Sequence of chain 1.A:
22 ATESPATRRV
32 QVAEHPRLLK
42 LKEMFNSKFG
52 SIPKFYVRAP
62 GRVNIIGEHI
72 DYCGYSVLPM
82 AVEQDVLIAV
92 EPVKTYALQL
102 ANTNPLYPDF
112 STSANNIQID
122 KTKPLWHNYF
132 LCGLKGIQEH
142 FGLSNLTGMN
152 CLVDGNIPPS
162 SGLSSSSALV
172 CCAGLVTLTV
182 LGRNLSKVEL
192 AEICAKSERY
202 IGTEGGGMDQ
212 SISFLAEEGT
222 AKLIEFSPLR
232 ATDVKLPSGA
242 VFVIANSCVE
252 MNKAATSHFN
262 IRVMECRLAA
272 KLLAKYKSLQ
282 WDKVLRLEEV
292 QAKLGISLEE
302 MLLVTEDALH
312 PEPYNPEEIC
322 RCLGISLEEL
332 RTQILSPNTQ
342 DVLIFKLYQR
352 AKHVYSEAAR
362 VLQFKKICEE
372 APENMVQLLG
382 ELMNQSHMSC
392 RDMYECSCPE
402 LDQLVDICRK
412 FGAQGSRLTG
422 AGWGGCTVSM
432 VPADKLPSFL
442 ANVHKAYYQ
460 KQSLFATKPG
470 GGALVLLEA

Binding-site contacts:
Ligand atom C1 contacts residue ASP210 of chain 1.A at 3.9 Å.
Ligand atom N2 contacts residue ASP210 of chain 1.A at 2.9 Å (salt-bridge).
Ligand atom C8 contacts residue GLU199 of chain 1.A at 3.2 Å.
Ligand atom C3 contacts residue ASP72 of chain 1.A at 3.1 Å.
Ligand atom O1 contacts residue ANP1 of chain 1.D at 2.5 Å (h-bond).
Ligand atom C7 contacts residue ASP210 of chain 1.A at 3.9 Å.
Ligand atom O6 contacts residue GLU69 of chain 1.A at 2.5 Å (salt-bridge).
Ligand atom O1 contacts residue MN1 of chain 1.C at 4.1 Å.
Ligand atom C4 contacts residue MET209 of chain 1.A at 3.5 Å (hydrophobic).
Ligand atom O3 contacts residue ASP72 of chain 1.A at 2.3 Å (salt-bridge).
Ligand atom C1 contacts residue ANP1 of chain 1.D at 3.6 Å.
Ligand atom O5 contacts residue ALA422 of chain 1.A at 3.6 Å.
Ligand atom C1 contacts residue PHE260 of chain 1.A at 3.6 Å (hydrophobic).
Ligand atom C3 contacts residue MET209 of chain 1.A at 3.7 Å (hydrophobic).
Ligand atom O4 contacts residue PHE260 of chain 1.A at 3.6 Å.
Ligand atom C5 contacts residue MET209 of chain 1.A at 3.8 Å (hydrophobic).
Ligand atom O4 contacts residue ASP72 of chain 1.A at 2.8 Å (salt-bridge).
Ligand atom C5 contacts residue GLU69 of chain 1.A at 4.0 Å.
Ligand atom O6 contacts residue HIS70 of chain 1.A at 2.8 Å (h-bond).
Ligand atom C2 contacts residue PHE260 of chain 1.A at 3.9 Å (hydrophobic).
Ligand atom O3 contacts residue GLY207 of chain 1.A at 3.0 Å (h-bond).
Ligand atom C6 contacts residue GLU69 of chain 1.A at 3.2 Å.
Ligand atom C3 contacts residue ASP210 of chain 1.A at 3.6 Å.
Ligand atom C4 contacts residue ASP72 of chain 1.A at 3.3 Å.
Ligand atom O3 contacts residue GLY206 of chain 1.A at 4.0 Å.
Ligand atom C6 contacts residue ALA422 of chain 1.A at 4.1 Å (hydrophobic).
Ligand atom O1 contacts residue ARG63 of chain 1.A at 3.7 Å.
Ligand atom O6 contacts residue MET209 of chain 1.A at 3.8 Å.
Ligand atom C6 contacts residue HIS70 of chain 1.A at 3.5 Å.
Ligand atom O7 contacts residue GLY206 of chain 1.A at 3.4 Å.
Ligand atom C6 contacts residue GLY421 of chain 1.A at 3.8 Å.
Ligand atom C2 contacts residue ASP210 of chain 1.A at 3.7 Å.
Ligand atom C8 contacts residue MN1 of chain 1.C at 4.1 Å.
Ligand atom C8 contacts residue SER168 of chain 1.A at 3.3 Å.
Ligand atom O7 contacts residue PHE260 of chain 1.A at 4.0 Å.
Ligand atom O4 contacts residue TYR73 of chain 1.A at 3.4 Å.
Ligand atom O5 contacts residue PHE260 of chain 1.A at 3.4 Å.
Ligand atom C8 contacts residue ASP210 of chain 1.A at 4.0 Å.
Ligand atom O1 contacts residue ASP210 of chain 1.A at 3.1 Å (salt-bridge).
Ligand atom C8 contacts residue GLN211 of chain 1.A at 3.7 Å.

The protein below binds the small molecule below.
Small molecule (SMILES): CC(=O)N[C@@H]1[C@@H](O)[C@@H](O)[C@@H](CO)O[C@@H]1O